Binding-site contacts:
Ligand atom C3 contacts residue ASN44 of chain 1.D at 3.3 Å.
Ligand atom O5 contacts residue ASN44 of chain 1.D at 2.2 Å (h-bond).
Ligand atom C2 contacts residue ASN44 of chain 1.D at 2.7 Å.
Ligand atom C1 contacts residue ASN44 of chain 1.D at 1.4 Å.
Ligand atom C8 contacts residue ASN44 of chain 1.D at 3.5 Å.
Ligand atom C6 contacts residue ASN44 of chain 1.D at 4.1 Å.
Ligand atom N2 contacts residue ASN44 of chain 1.D at 3.2 Å (h-bond).
Ligand atom C7 contacts residue ASN44 of chain 1.D at 4.0 Å.
Ligand atom C5 contacts residue ASN44 of chain 1.D at 2.9 Å.
Ligand atom C4 contacts residue ASN44 of chain 1.D at 3.7 Å.

Sequence of chain 1.D:
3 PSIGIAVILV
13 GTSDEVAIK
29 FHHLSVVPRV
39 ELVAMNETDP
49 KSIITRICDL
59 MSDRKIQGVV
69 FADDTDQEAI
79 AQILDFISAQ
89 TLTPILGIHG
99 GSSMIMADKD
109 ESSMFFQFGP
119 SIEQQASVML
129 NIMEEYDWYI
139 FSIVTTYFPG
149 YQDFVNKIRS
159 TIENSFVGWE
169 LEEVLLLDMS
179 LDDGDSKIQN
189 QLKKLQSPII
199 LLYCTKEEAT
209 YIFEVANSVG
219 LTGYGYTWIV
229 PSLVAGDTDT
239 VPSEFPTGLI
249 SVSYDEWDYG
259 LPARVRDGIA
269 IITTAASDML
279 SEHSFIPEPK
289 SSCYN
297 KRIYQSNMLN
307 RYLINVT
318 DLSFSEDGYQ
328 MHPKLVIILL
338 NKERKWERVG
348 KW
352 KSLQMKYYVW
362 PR

The small molecule below binds the protein below.
Small molecule (SMILES): CC(=O)N[C@@H]1[C@@H](O)[C@H](O)[C@@H](CO)O[C@H]1O